Sequence of chain 1.C:
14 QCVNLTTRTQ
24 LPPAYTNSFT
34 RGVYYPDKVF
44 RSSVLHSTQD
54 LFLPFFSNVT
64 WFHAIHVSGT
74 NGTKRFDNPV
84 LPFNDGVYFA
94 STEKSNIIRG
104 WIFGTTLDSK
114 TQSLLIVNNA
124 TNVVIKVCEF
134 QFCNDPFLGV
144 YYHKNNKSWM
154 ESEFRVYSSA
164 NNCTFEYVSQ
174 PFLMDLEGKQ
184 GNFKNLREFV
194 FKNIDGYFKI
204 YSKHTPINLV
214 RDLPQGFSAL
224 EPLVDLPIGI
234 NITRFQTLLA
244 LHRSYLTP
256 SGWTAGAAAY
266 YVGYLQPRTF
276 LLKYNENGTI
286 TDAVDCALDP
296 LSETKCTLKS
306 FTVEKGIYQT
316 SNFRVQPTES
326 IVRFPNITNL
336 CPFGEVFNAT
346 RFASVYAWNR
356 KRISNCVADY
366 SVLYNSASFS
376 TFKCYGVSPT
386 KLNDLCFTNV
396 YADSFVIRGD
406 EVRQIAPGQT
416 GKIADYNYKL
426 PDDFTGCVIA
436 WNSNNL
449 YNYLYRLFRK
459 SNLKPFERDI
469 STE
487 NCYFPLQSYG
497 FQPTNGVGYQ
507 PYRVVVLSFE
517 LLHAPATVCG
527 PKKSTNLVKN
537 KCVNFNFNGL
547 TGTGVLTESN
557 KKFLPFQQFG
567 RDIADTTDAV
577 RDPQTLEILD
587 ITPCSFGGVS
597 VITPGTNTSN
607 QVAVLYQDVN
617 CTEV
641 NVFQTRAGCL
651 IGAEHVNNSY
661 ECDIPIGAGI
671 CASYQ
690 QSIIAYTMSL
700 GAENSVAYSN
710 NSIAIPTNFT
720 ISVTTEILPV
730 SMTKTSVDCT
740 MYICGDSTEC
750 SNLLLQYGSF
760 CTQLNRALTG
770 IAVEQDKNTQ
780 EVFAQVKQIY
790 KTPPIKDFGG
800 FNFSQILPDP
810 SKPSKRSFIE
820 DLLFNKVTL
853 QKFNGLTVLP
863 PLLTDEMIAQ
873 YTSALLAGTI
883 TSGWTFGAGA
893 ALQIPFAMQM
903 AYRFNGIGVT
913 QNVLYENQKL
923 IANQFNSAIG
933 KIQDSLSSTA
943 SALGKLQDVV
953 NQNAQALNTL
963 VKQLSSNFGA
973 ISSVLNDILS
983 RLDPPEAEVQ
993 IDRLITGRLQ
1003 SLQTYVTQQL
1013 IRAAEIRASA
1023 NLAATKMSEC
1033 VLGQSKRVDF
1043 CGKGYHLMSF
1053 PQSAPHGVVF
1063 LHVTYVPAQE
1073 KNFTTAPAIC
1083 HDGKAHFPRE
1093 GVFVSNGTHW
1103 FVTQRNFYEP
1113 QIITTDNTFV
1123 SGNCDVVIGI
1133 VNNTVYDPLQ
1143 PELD

Binding-site contacts:
Ligand atom C7 contacts residue ASN149 of chain 1.C at 3.2 Å.
Ligand atom C2 contacts residue ASN149 of chain 1.C at 2.4 Å.
Ligand atom O6 contacts residue ASN149 of chain 1.C at 4.5 Å.
Ligand atom O5 contacts residue ASN149 of chain 1.C at 2.4 Å (h-bond).
Ligand atom N2 contacts residue ASN149 of chain 1.C at 2.8 Å (h-bond).
Ligand atom O7 contacts residue ASN149 of chain 1.C at 3.2 Å.
Ligand atom C8 contacts residue ASN149 of chain 1.C at 4.3 Å.
Ligand atom C1 contacts residue ASN149 of chain 1.C at 1.4 Å.
Ligand atom C4 contacts residue ASN149 of chain 1.C at 4.2 Å.
Ligand atom C3 contacts residue ASN149 of chain 1.C at 3.8 Å.
Ligand atom C5 contacts residue ASN149 of chain 1.C at 3.7 Å.

The small molecule below binds the protein below.
Small molecule (SMILES): CC(=O)N[C@@H]1[C@@H](O)[C@H](O)[C@@H](CO)O[C@H]1O